Binding-site contacts:
Ligand atom C21 contacts residue GLN120 of chain 1.A at 3.4 Å.
Ligand atom N13 contacts residue SER318 of chain 1.A at 3.7 Å.
Ligand atom C22 contacts residue GLN120 of chain 1.A at 3.5 Å.
Ligand atom O32 contacts residue LYS315 of chain 1.A at 2.8 Å (salt-bridge).
Ligand atom N16 contacts residue GLY320 of chain 1.A at 3.0 Å (h-bond).
Ligand atom C20 contacts residue LYS67 of chain 1.A at 4.0 Å.
Ligand atom O33 contacts residue SER318 of chain 1.A at 3.5 Å (h-bond).
Ligand atom O32 contacts residue TYR150 of chain 1.A at 3.8 Å.
Ligand atom C26 contacts residue GLY320 of chain 1.A at 3.9 Å.
Ligand atom O32 contacts residue SER64 of chain 1.A at 3.6 Å.
Ligand atom C26 contacts residue THR319 of chain 1.A at 3.8 Å.
Ligand atom O33 contacts residue ASN346 of chain 1.A at 4.0 Å.
Ligand atom O9 contacts residue SER64 of chain 1.A at 2.2 Å (h-bond).
Ligand atom O33 contacts residue GLY317 of chain 1.A at 3.8 Å.
Ligand atom C25 contacts residue TYR221 of chain 1.A at 3.7 Å (hydrophobic).
Ligand atom N16 contacts residue THR319 of chain 1.A at 3.6 Å.
Ligand atom N15 contacts residue THR319 of chain 1.A at 3.8 Å.
Ligand atom C20 contacts residue SER318 of chain 1.A at 3.7 Å.
Ligand atom O34 contacts residue THR316 of chain 1.A at 3.9 Å.
Ligand atom C7 contacts residue TYR150 of chain 1.A at 3.5 Å (hydrophobic).
Ligand atom N13 contacts residue SER64 of chain 1.A at 3.6 Å (h-bond).
Ligand atom S8 contacts residue TYR221 of chain 1.A at 3.5 Å.
Ligand atom N12 contacts residue SER64 of chain 1.A at 3.4 Å (h-bond).
Ligand atom C18 contacts residue SER64 of chain 1.A at 3.4 Å.
Ligand atom O9 contacts residue GLY63 of chain 1.A at 3.9 Å.
Ligand atom O10 contacts residue ASN152 of chain 1.A at 2.4 Å (h-bond).
Ligand atom O9 contacts residue SER318 of chain 1.A at 2.5 Å (h-bond).
Ligand atom C19 contacts residue SER64 of chain 1.A at 2.4 Å.
Ligand atom O30 contacts residue GLN120 of chain 1.A at 2.9 Å (h-bond).
Ligand atom C20 contacts residue GLY317 of chain 1.A at 4.0 Å.
Ligand atom N12 contacts residue TYR150 of chain 1.A at 3.1 Å.
Ligand atom C7 contacts residue LEU119 of chain 1.A at 3.7 Å (hydrophobic).
Ligand atom O34 contacts residue ASN346 of chain 1.A at 3.5 Å (h-bond).
Ligand atom C20 contacts residue SER64 of chain 1.A at 1.4 Å.
Ligand atom O32 contacts residue THR316 of chain 1.A at 2.8 Å (h-bond).
Ligand atom O10 contacts residue GLN120 of chain 1.A at 2.8 Å (h-bond).
Ligand atom O32 contacts residue GLY317 of chain 1.A at 3.6 Å (h-bond).
Ligand atom C21 contacts residue ASN152 of chain 1.A at 3.5 Å.
Ligand atom C18 contacts residue TYR150 of chain 1.A at 3.6 Å (hydrophobic).
Ligand atom O9 contacts residue GLY317 of chain 1.A at 3.0 Å.

This protein binds this small molecule.
Small molecule (SMILES): C[C@H](NS(=O)(=O)O)[C@@H](C=O)NC(=O)/C(=N\OC(C)(C)C(=O)O)c1csc(N)n1

Sequence of chain 1.A:
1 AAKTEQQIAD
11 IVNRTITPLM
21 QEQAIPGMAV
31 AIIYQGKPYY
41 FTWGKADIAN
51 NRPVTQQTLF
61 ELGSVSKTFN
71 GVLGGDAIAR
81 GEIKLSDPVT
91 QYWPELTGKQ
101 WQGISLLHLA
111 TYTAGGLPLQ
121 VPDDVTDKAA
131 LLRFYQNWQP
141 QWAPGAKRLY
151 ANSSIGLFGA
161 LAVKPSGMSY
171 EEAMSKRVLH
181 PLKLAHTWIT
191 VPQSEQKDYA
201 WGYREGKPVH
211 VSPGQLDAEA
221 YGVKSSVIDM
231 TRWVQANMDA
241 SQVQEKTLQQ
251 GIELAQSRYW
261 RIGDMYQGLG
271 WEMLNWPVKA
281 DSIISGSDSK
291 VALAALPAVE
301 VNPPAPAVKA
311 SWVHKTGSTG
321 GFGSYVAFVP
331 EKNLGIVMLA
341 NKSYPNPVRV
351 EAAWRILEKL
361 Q